Binding-site contacts:
Ligand atom N2 contacts residue LEU46 of chain 1.B at 4.5 Å.
Ligand atom C3 contacts residue ASN53 of chain 1.B at 4.1 Å.
Ligand atom C2 contacts residue ASN53 of chain 1.B at 2.6 Å.
Ligand atom C5 contacts residue ASN53 of chain 1.B at 4.0 Å.
Ligand atom C1 contacts residue ASN53 of chain 1.B at 2.0 Å.
Ligand atom C7 contacts residue LEU46 of chain 1.B at 4.1 Å (hydrophobic).
Ligand atom C8 contacts residue ASN53 of chain 1.B at 4.4 Å.
Ligand atom O7 contacts residue ASN53 of chain 1.B at 3.0 Å (h-bond).
Ligand atom C7 contacts residue ASN53 of chain 1.B at 3.2 Å.
Ligand atom N2 contacts residue ASN53 of chain 1.B at 3.0 Å (h-bond).
Ligand atom O5 contacts residue ASN53 of chain 1.B at 2.5 Å (h-bond).
Ligand atom C8 contacts residue LEU46 of chain 1.B at 3.9 Å (hydrophobic).

Sequence of chain 1.B:
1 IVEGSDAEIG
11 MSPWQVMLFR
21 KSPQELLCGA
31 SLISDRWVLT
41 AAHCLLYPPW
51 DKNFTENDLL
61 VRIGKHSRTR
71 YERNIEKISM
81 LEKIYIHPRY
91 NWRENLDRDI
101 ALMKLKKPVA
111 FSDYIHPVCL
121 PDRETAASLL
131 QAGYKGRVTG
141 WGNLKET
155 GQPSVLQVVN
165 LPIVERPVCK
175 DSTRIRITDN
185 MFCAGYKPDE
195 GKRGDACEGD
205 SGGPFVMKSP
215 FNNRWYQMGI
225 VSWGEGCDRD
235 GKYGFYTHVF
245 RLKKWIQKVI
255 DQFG

This small molecule binds to this protein.
Small molecule (SMILES): CC(=O)N[C@@H]1[C@@H](O)[C@H](O)[C@@H](CO)O[C@H]1O